The protein below binds the small molecule below.
Small molecule (SMILES): CO[C@H]1O[C@H](CO)[C@@H](O)[C@H](O)[C@@H]1O[C@H]1O[C@H](CO)[C@@H](O)[C@H](O)[C@@H]1O

Sequence of chain 2.A:
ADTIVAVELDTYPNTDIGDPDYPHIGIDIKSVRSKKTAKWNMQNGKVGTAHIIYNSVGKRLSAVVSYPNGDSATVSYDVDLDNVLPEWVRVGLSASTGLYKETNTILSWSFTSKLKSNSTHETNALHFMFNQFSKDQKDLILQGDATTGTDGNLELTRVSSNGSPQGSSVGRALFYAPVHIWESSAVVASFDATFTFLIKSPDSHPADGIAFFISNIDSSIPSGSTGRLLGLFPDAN

Binding-site contacts:
Ligand atom C4 contacts residue ASN14 of chain 2.A at 3.9 Å.
Ligand atom O4 contacts residue ASP208 of chain 2.A at 2.5 Å (salt-bridge).
Ligand atom O6 contacts residue LEU99 of chain 2.A at 2.9 Å (h-bond).
Ligand atom C6 contacts residue ASP208 of chain 2.A at 3.4 Å.
Ligand atom O4 contacts residue ASN14 of chain 2.A at 2.8 Å (h-bond).
Ligand atom C2 contacts residue THR226 of chain 2.A at 3.3 Å.
Ligand atom C5 contacts residue LEU99 of chain 2.A at 3.5 Å (hydrophobic).
Ligand atom C6 contacts residue LEU99 of chain 2.A at 3.9 Å (hydrophobic).
Ligand atom C3 contacts residue ARG228 of chain 2.A at 3.8 Å.
Ligand atom C4 contacts residue ASP208 of chain 2.A at 3.4 Å.
Ligand atom O4 contacts residue SER168 of chain 2.A at 2.6 Å (h-bond).
Ligand atom O6 contacts residue ALA207 of chain 2.A at 3.3 Å.
Ligand atom C5 contacts residue TYR12 of chain 2.A at 3.8 Å (hydrophobic).
Ligand atom O6 contacts residue ASP208 of chain 2.A at 2.7 Å (salt-bridge).
Ligand atom C4 contacts residue SER168 of chain 2.A at 3.6 Å.
Ligand atom O3 contacts residue ARG228 of chain 2.A at 2.8 Å (salt-bridge).
Ligand atom O4 contacts residue ARG228 of chain 2.A at 3.2 Å (salt-bridge).
Ligand atom C6 contacts residue LEU99 of chain 2.A at 3.9 Å (hydrophobic).
Ligand atom O6 contacts residue LEU99 of chain 2.A at 3.7 Å.
Ligand atom C7 contacts residue LEU99 of chain 2.A at 3.8 Å (hydrophobic).
Ligand atom C4 contacts residue LEU99 of chain 2.A at 3.9 Å (hydrophobic).
Ligand atom O5 contacts residue LEU99 of chain 2.A at 3.2 Å (h-bond).
Ligand atom C6 contacts residue TYR12 of chain 2.A at 3.7 Å (hydrophobic).
Ligand atom O3 contacts residue SER168 of chain 2.A at 3.3 Å.
Ligand atom C6 contacts residue ALA207 of chain 2.A at 3.5 Å (hydrophobic).
Ligand atom O4 contacts residue TYR12 of chain 2.A at 3.6 Å.
Ligand atom O3 contacts residue THR226 of chain 2.A at 2.6 Å (h-bond).
Ligand atom C1 contacts residue LEU99 of chain 2.A at 3.9 Å (hydrophobic).
Ligand atom O3 contacts residue GLY227 of chain 2.A at 3.6 Å.
Ligand atom C4 contacts residue ARG228 of chain 2.A at 3.6 Å.
Ligand atom C4 contacts residue GLY98 of chain 2.A at 3.9 Å.
Ligand atom O2 contacts residue THR226 of chain 2.A at 3.4 Å (h-bond).
Ligand atom C3 contacts residue GLY98 of chain 2.A at 3.5 Å.
Ligand atom C4 contacts residue GLY227 of chain 2.A at 3.8 Å.
Ligand atom O4 contacts residue LEU99 of chain 2.A at 3.3 Å (h-bond).
Ligand atom C6 contacts residue TYR100 of chain 2.A at 3.9 Å (hydrophobic).
Ligand atom O6 contacts residue GLY98 of chain 2.A at 3.0 Å.
Ligand atom O4 contacts residue GLY98 of chain 2.A at 3.1 Å.
Ligand atom C3 contacts residue THR226 of chain 2.A at 3.4 Å.
Ligand atom O6 contacts residue TYR100 of chain 2.A at 3.2 Å (h-bond).